Sequence of chain 2.A:
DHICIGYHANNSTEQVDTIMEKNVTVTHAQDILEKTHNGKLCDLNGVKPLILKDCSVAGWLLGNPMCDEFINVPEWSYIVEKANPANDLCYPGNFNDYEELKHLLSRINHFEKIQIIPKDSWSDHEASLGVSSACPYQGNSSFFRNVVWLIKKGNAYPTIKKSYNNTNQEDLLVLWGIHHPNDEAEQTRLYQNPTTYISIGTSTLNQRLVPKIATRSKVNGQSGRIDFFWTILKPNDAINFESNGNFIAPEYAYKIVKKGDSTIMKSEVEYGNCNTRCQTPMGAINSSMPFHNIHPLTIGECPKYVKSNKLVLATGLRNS

The protein below binds the small molecule below.
Small molecule (SMILES): CC(=O)N[C@@H]1[C@@H](O)[C@H](O)[C@@H](CO)O[C@H]1O

Binding-site contacts:
Ligand atom C2 contacts residue ASN292 of chain 2.A at 2.6 Å.
Ligand atom C5 contacts residue ASN292 of chain 2.A at 3.5 Å.
Ligand atom O5 contacts residue ASN292 of chain 2.A at 2.2 Å (h-bond).
Ligand atom C1 contacts residue ASN292 of chain 2.A at 1.3 Å.
Ligand atom C3 contacts residue ASN292 of chain 2.A at 3.8 Å.
Ligand atom C4 contacts residue ASN292 of chain 2.A at 4.2 Å.
Ligand atom C7 contacts residue ASN292 of chain 2.A at 3.8 Å.
Ligand atom N2 contacts residue ASN292 of chain 2.A at 3.0 Å (h-bond).
Ligand atom O7 contacts residue ASN292 of chain 2.A at 4.3 Å.